Binding-site contacts:
Ligand atom O21 contacts residue TYR128 of chain 1.D at 3.1 Å.
Ligand atom C31 contacts residue TYR128 of chain 1.D at 3.7 Å (hydrophobic).
Ligand atom N1 contacts residue PHE178 of chain 1.D at 3.0 Å.
Ligand atom C11 contacts residue PHE178 of chain 1.D at 3.9 Å (hydrophobic).
Ligand atom C6 contacts residue FAD1 of chain 1.G at 3.7 Å.
Ligand atom C3 contacts residue TYR128 of chain 1.D at 3.7 Å (hydrophobic).
Ligand atom C31 contacts residue PRO68 of chain 1.D at 3.4 Å (hydrophobic).
Ligand atom C5 contacts residue FAD1 of chain 1.G at 3.7 Å.
Ligand atom C4 contacts residue TYR126 of chain 1.D at 3.6 Å (hydrophobic).
Ligand atom O8 contacts residue HIS161 of chain 1.B at 3.3 Å (h-bond).
Ligand atom C18 contacts residue FAD1 of chain 1.G at 3.6 Å.
Ligand atom C4 contacts residue TYR128 of chain 1.D at 3.5 Å (hydrophobic).
Ligand atom O1 contacts residue HIS194 of chain 1.B at 3.8 Å.
Ligand atom C1 contacts residue FAD1 of chain 1.G at 3.8 Å.
Ligand atom C2 contacts residue FAD1 of chain 1.G at 3.8 Å.
Ligand atom C31 contacts residue FAD1 of chain 1.G at 3.7 Å.
Ligand atom N19 contacts residue FAD1 of chain 1.G at 3.5 Å (h-bond).
Ligand atom C26 contacts residue TYR128 of chain 1.D at 3.5 Å (hydrophobic).
Ligand atom C18 contacts residue TYR128 of chain 1.D at 3.2 Å (hydrophobic).
Ligand atom C11 contacts residue PHE106 of chain 1.B at 3.2 Å (hydrophobic).
Ligand atom O8 contacts residue FAD1 of chain 1.G at 3.8 Å.
Ligand atom O9 contacts residue TYR126 of chain 1.D at 2.8 Å (h-bond).
Ligand atom C20 contacts residue GLY150 of chain 1.B at 3.1 Å.
Ligand atom C11 contacts residue FAD1 of chain 1.G at 3.4 Å.
Ligand atom C11 contacts residue HIS161 of chain 1.B at 3.8 Å.
Ligand atom C25 contacts residue GLY149 of chain 1.B at 3.6 Å.
Ligand atom C12 contacts residue TRP105 of chain 1.B at 3.4 Å (hydrophobic).
Ligand atom C25 contacts residue TYR128 of chain 1.D at 3.7 Å (hydrophobic).
Ligand atom C1 contacts residue PHE178 of chain 1.D at 3.6 Å (hydrophobic).
Ligand atom C17 contacts residue FAD1 of chain 1.G at 3.6 Å.
Ligand atom O9 contacts residue FAD1 of chain 1.G at 3.6 Å.
Ligand atom C25 contacts residue FAD1 of chain 1.G at 3.9 Å.
Ligand atom C20 contacts residue GLY149 of chain 1.B at 3.3 Å.
Ligand atom C4 contacts residue FAD1 of chain 1.G at 3.6 Å.
Ligand atom C17 contacts residue TYR128 of chain 1.D at 3.5 Å (hydrophobic).
Ligand atom N19 contacts residue TYR128 of chain 1.D at 3.1 Å (h-bond).
Ligand atom C6 contacts residue TYR126 of chain 1.D at 3.1 Å (hydrophobic).
Ligand atom C12 contacts residue GLY174 of chain 1.D at 3.8 Å.
Ligand atom C3 contacts residue FAD1 of chain 1.G at 3.6 Å.
Ligand atom C12 contacts residue FAD1 of chain 1.G at 3.1 Å.

Sequence of chain 1.B:
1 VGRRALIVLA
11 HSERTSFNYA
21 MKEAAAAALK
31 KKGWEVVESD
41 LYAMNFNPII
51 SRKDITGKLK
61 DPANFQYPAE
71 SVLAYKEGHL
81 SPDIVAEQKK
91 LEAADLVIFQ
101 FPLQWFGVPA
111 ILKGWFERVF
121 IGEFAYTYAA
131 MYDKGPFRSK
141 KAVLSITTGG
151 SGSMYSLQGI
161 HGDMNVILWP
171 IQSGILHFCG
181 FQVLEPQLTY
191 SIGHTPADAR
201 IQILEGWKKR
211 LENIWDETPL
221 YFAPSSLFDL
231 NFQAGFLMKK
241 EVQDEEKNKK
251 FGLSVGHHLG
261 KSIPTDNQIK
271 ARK

Sequence of chain 1.D:
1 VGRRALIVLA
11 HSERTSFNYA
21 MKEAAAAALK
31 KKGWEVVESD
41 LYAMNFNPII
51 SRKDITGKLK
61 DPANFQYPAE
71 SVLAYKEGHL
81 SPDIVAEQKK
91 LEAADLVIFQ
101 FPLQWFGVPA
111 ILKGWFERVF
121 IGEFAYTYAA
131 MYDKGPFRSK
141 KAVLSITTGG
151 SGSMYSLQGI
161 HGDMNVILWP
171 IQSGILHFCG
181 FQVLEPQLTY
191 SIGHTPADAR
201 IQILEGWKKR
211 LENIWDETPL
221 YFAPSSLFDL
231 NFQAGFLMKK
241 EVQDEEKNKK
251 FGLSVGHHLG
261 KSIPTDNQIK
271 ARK

A small-molecule ligand and the protein it binds are described below.
Small molecule (SMILES): Cn1c(CCCO)c(CO)c2c1C(=O)C=C(N1CC1)C2=O